The protein below binds the small molecule below.
Small molecule (SMILES): CC(=O)N[C@H]1[C@H](O[C@H]2[C@H](O)[C@@H](NC(C)=O)CO[C@@H]2CO)O[C@H](CO)[C@@H](O)[C@@H]1O

Sequence of chain 33.E:
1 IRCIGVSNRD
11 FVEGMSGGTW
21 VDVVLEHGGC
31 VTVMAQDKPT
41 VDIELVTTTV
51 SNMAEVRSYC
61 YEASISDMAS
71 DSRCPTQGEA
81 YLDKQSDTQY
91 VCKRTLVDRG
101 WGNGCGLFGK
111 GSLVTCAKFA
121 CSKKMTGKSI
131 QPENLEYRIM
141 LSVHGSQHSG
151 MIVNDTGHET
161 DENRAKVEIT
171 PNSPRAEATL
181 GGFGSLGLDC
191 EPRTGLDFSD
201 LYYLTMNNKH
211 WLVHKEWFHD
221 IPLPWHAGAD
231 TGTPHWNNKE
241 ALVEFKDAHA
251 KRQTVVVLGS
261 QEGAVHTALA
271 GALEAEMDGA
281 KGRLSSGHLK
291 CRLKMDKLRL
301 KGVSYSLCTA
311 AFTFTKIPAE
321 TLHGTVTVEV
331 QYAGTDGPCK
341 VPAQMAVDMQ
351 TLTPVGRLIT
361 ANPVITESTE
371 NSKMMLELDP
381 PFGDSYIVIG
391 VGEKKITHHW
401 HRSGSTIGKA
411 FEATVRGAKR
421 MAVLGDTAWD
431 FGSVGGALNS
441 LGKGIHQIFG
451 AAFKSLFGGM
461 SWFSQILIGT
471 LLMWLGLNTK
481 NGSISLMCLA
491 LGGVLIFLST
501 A

Binding-site contacts:
Ligand atom N2 contacts residue ASN154 of chain 33.E at 4.0 Å.
Ligand atom C2 contacts residue ASN154 of chain 33.E at 4.1 Å.
Ligand atom O5 contacts residue MET151 of chain 33.E at 4.2 Å.
Ligand atom N2 contacts residue THR156 of chain 33.E at 3.2 Å.
Ligand atom C2 contacts residue THR156 of chain 33.E at 3.9 Å.
Ligand atom C8 contacts residue THR156 of chain 33.E at 3.7 Å.
Ligand atom C7 contacts residue THR156 of chain 33.E at 3.6 Å.
Ligand atom C7 contacts residue ASN154 of chain 33.E at 3.7 Å.
Ligand atom C8 contacts residue ASN154 of chain 33.E at 4.5 Å.
Ligand atom O7 contacts residue THR156 of chain 33.E at 4.5 Å.
Ligand atom O6 contacts residue MET151 of chain 33.E at 3.5 Å.
Ligand atom O7 contacts residue ASN154 of chain 33.E at 3.2 Å (h-bond).
Ligand atom O5 contacts residue ASN154 of chain 33.E at 3.8 Å.
Ligand atom C1 contacts residue ASN154 of chain 33.E at 3.1 Å.
Ligand atom C3 contacts residue THR156 of chain 33.E at 4.4 Å.
Ligand atom C1 contacts residue THR156 of chain 33.E at 3.6 Å.